Sequence of chain 5.A:
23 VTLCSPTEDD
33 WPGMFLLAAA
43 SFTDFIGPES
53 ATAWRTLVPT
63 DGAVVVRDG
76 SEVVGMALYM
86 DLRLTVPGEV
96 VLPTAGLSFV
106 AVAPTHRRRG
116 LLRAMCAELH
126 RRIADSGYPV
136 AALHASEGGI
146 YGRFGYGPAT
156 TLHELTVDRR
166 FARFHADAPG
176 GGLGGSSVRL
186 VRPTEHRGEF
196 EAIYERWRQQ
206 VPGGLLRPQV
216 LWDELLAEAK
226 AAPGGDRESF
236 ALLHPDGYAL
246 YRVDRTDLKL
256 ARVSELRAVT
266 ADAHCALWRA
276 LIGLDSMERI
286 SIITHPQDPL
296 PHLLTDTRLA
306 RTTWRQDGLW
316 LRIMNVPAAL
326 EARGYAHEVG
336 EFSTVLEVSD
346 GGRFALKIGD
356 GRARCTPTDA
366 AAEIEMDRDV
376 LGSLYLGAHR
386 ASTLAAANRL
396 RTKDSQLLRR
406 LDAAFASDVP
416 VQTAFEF

Binding-site contacts:
Ligand atom S25 contacts residue PHE104 of chain 5.A at 4.0 Å.
Ligand atom C20 contacts residue ALA53 of chain 5.A at 3.5 Å (hydrophobic).
Ligand atom S25 contacts residue ALA53 of chain 5.A at 3.9 Å.
Ligand atom C19 contacts residue PHE104 of chain 5.A at 3.5 Å (hydrophobic).
Ligand atom C02 contacts residue TRP56 of chain 5.A at 3.5 Å (hydrophobic).
Ligand atom C07 contacts residue PHE422 of chain 5.A at 3.9 Å (hydrophobic).
Ligand atom C02 contacts residue PHE422 of chain 5.A at 3.7 Å (hydrophobic).
Ligand atom C22 contacts residue ARG57 of chain 5.A at 3.6 Å.
Ligand atom N01 contacts residue SER103 of chain 5.A at 2.6 Å (h-bond).
Ligand atom C20 contacts residue PHE104 of chain 5.A at 3.5 Å (hydrophobic).
Ligand atom N03 contacts residue TRP56 of chain 5.A at 3.7 Å.
Ligand atom N01 contacts residue PHE422 of chain 5.A at 2.8 Å (h-bond).
Ligand atom C18 contacts residue TRP56 of chain 5.A at 3.8 Å (hydrophobic).
Ligand atom C04 contacts residue TRP56 of chain 5.A at 3.8 Å (hydrophobic).
Ligand atom C23 contacts residue LEU83 of chain 5.A at 3.7 Å (hydrophobic).
Ligand atom N15 contacts residue ILE48 of chain 5.A at 3.5 Å.
Ligand atom N01 contacts residue MET85 of chain 5.A at 3.4 Å.
Ligand atom C06 contacts residue ASP46 of chain 5.A at 3.5 Å.
Ligand atom C21 contacts residue ALA53 of chain 5.A at 3.7 Å (hydrophobic).
Ligand atom N15 contacts residue TRP56 of chain 5.A at 4.0 Å.
Ligand atom N03 contacts residue PHE422 of chain 5.A at 3.8 Å.
Ligand atom C02 contacts residue SER103 of chain 5.A at 3.7 Å.
Ligand atom C08 contacts residue GLU421 of chain 5.A at 3.9 Å.
Ligand atom S25 contacts residue ILE48 of chain 5.A at 3.9 Å.
Ligand atom C14 contacts residue ASP46 of chain 5.A at 3.5 Å.
Ligand atom C24 contacts residue SER103 of chain 5.A at 3.9 Å.
Ligand atom C16 contacts residue TRP56 of chain 5.A at 3.9 Å (hydrophobic).
Ligand atom N09 contacts residue PHE422 of chain 5.A at 3.9 Å.
Ligand atom C18 contacts residue PHE104 of chain 5.A at 3.8 Å (hydrophobic).
Ligand atom C17 contacts residue TRP56 of chain 5.A at 3.7 Å (hydrophobic).
Ligand atom C16 contacts residue ILE48 of chain 5.A at 4.0 Å (hydrophobic).
Ligand atom C23 contacts residue VAL60 of chain 5.A at 4.0 Å (hydrophobic).
Ligand atom C11 contacts residue HIS139 of chain 5.A at 3.6 Å.
Ligand atom C10 contacts residue PHE422 of chain 5.A at 3.3 Å (hydrophobic).
Ligand atom C19 contacts residue TRP56 of chain 5.A at 3.8 Å (hydrophobic).
Ligand atom C22 contacts residue LEU83 of chain 5.A at 3.8 Å (hydrophobic).
Ligand atom C13 contacts residue ASP46 of chain 5.A at 3.9 Å.
Ligand atom N01 contacts residue TRP56 of chain 5.A at 3.5 Å.
Ligand atom C22 contacts residue TRP33 of chain 5.A at 3.3 Å (hydrophobic).
Ligand atom C10 contacts residue HIS139 of chain 5.A at 3.9 Å.

This small molecule binds to this protein.
Small molecule (SMILES): C[C@@H]1C=Cc2c(sc3nc(SCCCN4CCCCC4)nc(N)c23)C1